A protein and the small-molecule ligand that binds it are described below.
Small molecule (SMILES): CC(=O)N[C@@H]1[C@@H](O)[C@H](O)[C@@H](CO)O[C@H]1O

Binding-site contacts:
Ligand atom C7 contacts residue EPE1 of chain 3.J at 4.3 Å.
Ligand atom O6 contacts residue ASN133 of chain 3.A at 4.2 Å.
Ligand atom C5 contacts residue ASN133 of chain 3.A at 3.1 Å.
Ligand atom C3 contacts residue ASN133 of chain 3.A at 3.7 Å.
Ligand atom C2 contacts residue ASN133 of chain 3.A at 2.8 Å.
Ligand atom O6 contacts residue GLN132 of chain 3.A at 4.2 Å.
Ligand atom C7 contacts residue ASN133 of chain 3.A at 4.2 Å.
Ligand atom O5 contacts residue ASN133 of chain 3.A at 2.3 Å (h-bond).
Ligand atom C1 contacts residue ASN133 of chain 3.A at 1.4 Å.
Ligand atom C8 contacts residue ARG255 of chain 3.A at 3.9 Å.
Ligand atom C1 contacts residue ARG255 of chain 3.A at 4.3 Å.
Ligand atom C4 contacts residue ASN133 of chain 3.A at 4.0 Å.
Ligand atom O5 contacts residue GLN132 of chain 3.A at 4.3 Å.
Ligand atom N2 contacts residue ASN133 of chain 3.A at 3.2 Å (h-bond).
Ligand atom C6 contacts residue ASN133 of chain 3.A at 4.2 Å.
Ligand atom O7 contacts residue EPE1 of chain 3.J at 3.4 Å.

Sequence of chain 3.A:
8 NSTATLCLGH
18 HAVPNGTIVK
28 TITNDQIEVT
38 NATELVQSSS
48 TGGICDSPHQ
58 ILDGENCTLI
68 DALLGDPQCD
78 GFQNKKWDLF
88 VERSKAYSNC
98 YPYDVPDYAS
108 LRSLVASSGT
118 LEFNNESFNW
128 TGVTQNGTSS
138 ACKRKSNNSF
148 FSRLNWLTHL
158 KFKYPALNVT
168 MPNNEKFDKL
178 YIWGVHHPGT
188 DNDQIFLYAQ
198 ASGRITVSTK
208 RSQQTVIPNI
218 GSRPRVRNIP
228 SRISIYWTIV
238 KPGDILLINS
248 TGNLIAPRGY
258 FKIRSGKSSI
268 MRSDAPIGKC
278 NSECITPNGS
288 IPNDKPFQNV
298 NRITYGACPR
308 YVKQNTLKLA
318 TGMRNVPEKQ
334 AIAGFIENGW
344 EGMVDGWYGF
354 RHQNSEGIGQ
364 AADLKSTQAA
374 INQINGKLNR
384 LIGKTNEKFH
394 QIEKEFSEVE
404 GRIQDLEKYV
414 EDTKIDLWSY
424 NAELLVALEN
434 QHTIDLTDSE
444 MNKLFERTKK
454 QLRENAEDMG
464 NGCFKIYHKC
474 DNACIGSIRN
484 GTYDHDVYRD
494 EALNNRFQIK